Sequence of chain 1.G:
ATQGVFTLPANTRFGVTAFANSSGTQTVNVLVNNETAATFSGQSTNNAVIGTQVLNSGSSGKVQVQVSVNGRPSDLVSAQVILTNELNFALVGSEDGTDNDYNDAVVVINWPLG

Binding-site contacts:
Ligand atom C1M contacts residue SER23 of chain 1.G at 3.4 Å.
Ligand atom C4 contacts residue SER22 of chain 1.G at 3.4 Å.
Ligand atom C3 contacts residue ASP104 of chain 1.G at 3.8 Å.
Ligand atom O4 contacts residue GLY97 of chain 1.G at 3.9 Å.
Ligand atom C4 contacts residue CA1 of chain 1.V at 3.2 Å.
Ligand atom C5 contacts residue SER23 of chain 1.G at 4.0 Å.
Ligand atom O7A contacts residue DLY3 of chain 1.H at 3.3 Å (h-bond).
Ligand atom C3 contacts residue CA1 of chain 1.V at 3.3 Å.
Ligand atom O3 contacts residue ASP101 of chain 1.G at 2.9 Å (salt-bridge).
Ligand atom C7 contacts residue DLE2 of chain 1.H at 3.2 Å.
Ligand atom O2 contacts residue ASP104 of chain 1.G at 4.0 Å.
Ligand atom O7A contacts residue DLE2 of chain 1.H at 3.3 Å (h-bond).
Ligand atom O5 contacts residue SER22 of chain 1.G at 3.4 Å (h-bond).
Ligand atom C4 contacts residue ASP104 of chain 1.G at 3.3 Å.
Ligand atom O4 contacts residue ASP99 of chain 1.G at 3.8 Å.
Ligand atom O5 contacts residue SER23 of chain 1.G at 2.9 Å (h-bond).
Ligand atom C5 contacts residue SER22 of chain 1.G at 3.3 Å.
Ligand atom O7A contacts residue DAL4 of chain 1.H at 2.9 Å (h-bond).
Ligand atom C7 contacts residue DLY3 of chain 1.H at 3.9 Å.
Ligand atom O2 contacts residue SER22 of chain 1.G at 3.3 Å.
Ligand atom C3 contacts residue ASP99 of chain 1.G at 3.1 Å.
Ligand atom O4 contacts residue ASP104 of chain 1.G at 3.2 Å (salt-bridge).
Ligand atom C5 contacts residue DLE1 of chain 1.H at 3.1 Å.
Ligand atom C6 contacts residue ASP96 of chain 1.G at 4.0 Å.
Ligand atom C1 contacts residue SER23 of chain 1.G at 3.8 Å.
Ligand atom C5 contacts residue ASP96 of chain 1.G at 3.7 Å.
Ligand atom C7 contacts residue DLE1 of chain 1.H at 1.2 Å.
Ligand atom O4 contacts residue SER22 of chain 1.G at 4.0 Å.
Ligand atom O4 contacts residue CA1 of chain 1.V at 2.5 Å.
Ligand atom C6 contacts residue DLE1 of chain 1.H at 2.3 Å.
Ligand atom O2 contacts residue ASN21 of chain 1.G at 3.1 Å (h-bond).
Ligand atom O4 contacts residue GLU95 of chain 1.G at 3.4 Å (salt-bridge).
Ligand atom O3 contacts residue ASP104 of chain 1.G at 3.1 Å (salt-bridge).
Ligand atom O3 contacts residue CA1 of chain 1.V at 2.5 Å.
Ligand atom O7A contacts residue DLE1 of chain 1.H at 2.2 Å (h-bond).
Ligand atom O3 contacts residue ASP99 of chain 1.G at 2.4 Å (salt-bridge).
Ligand atom O5 contacts residue DLE1 of chain 1.H at 3.4 Å (h-bond).
Ligand atom C2 contacts residue ASP99 of chain 1.G at 3.9 Å.
Ligand atom O4 contacts residue ASP96 of chain 1.G at 2.5 Å (salt-bridge).
Ligand atom C4 contacts residue ASP96 of chain 1.G at 3.4 Å.

A protein and the small-molecule ligand that binds it are described below.
Small molecule (SMILES): C[C@@H]1O[C@@H](CC(=O)O)[C@@H](O)[C@H](O)[C@@H]1O